This protein binds this small molecule.
Small molecule (SMILES): OC[C@H]1O[C@H](O)[C@H](F)[C@@H](O)[C@@H]1O

Sequence of chain 1.A:
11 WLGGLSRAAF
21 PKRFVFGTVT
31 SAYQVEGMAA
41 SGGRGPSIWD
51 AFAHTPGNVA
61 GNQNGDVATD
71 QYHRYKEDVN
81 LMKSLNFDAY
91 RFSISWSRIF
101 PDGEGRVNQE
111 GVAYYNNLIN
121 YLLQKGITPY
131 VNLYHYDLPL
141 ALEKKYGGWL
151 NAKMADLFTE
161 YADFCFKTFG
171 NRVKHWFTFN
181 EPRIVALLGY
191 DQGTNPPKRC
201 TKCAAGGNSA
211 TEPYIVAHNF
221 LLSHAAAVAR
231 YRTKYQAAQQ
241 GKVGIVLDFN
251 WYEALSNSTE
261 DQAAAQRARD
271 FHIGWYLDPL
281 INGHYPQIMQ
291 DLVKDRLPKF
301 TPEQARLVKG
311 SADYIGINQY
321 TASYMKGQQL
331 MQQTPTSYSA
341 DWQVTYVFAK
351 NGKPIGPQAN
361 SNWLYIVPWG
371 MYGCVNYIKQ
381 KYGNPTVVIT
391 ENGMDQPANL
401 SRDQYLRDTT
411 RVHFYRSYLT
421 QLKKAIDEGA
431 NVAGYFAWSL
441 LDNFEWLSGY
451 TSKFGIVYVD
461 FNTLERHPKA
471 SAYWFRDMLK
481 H

Binding-site contacts:
Ligand atom F2 contacts residue TYR136 of chain 1.A at 3.8 Å.
Ligand atom C1 contacts residue TYR320 of chain 1.A at 3.6 Å (hydrophobic).
Ligand atom O4 contacts residue TRP438 of chain 1.A at 3.1 Å.
Ligand atom C6 contacts residue GLU445 of chain 1.A at 3.4 Å.
Ligand atom C2 contacts residue GOL1 of chain 1.G at 3.6 Å.
Ligand atom C5 contacts residue TYR320 of chain 1.A at 3.2 Å (hydrophobic).
Ligand atom C1 contacts residue GLU391 of chain 1.A at 1.4 Å.
Ligand atom O4 contacts residue GLU445 of chain 1.A at 2.6 Å (salt-bridge).
Ligand atom C6 contacts residue PHE454 of chain 1.A at 3.6 Å (hydrophobic).
Ligand atom C4 contacts residue GLU445 of chain 1.A at 3.6 Å.
Ligand atom F2 contacts residue HIS135 of chain 1.A at 3.1 Å.
Ligand atom C5 contacts residue GLU391 of chain 1.A at 3.0 Å.
Ligand atom O5 contacts residue TYR320 of chain 1.A at 2.9 Å (h-bond).
Ligand atom O3 contacts residue GLN34 of chain 1.A at 2.6 Å (h-bond).
Ligand atom C2 contacts residue GLU181 of chain 1.A at 3.8 Å.
Ligand atom F2 contacts residue GLU391 of chain 1.A at 2.6 Å.
Ligand atom C1 contacts residue GOL1 of chain 1.G at 3.4 Å.
Ligand atom O3 contacts residue TRP438 of chain 1.A at 3.8 Å.
Ligand atom O3 contacts residue HIS135 of chain 1.A at 3.0 Å.
Ligand atom C3 contacts residue TRP438 of chain 1.A at 3.7 Å (hydrophobic).
Ligand atom C2 contacts residue TYR136 of chain 1.A at 3.8 Å (hydrophobic).
Ligand atom C3 contacts residue GLU391 of chain 1.A at 2.9 Å.
Ligand atom C6 contacts residue GOL1 of chain 1.G at 3.8 Å.
Ligand atom O4 contacts residue GLN34 of chain 1.A at 2.9 Å (h-bond).
Ligand atom O6 contacts residue TRP363 of chain 1.A at 3.8 Å.
Ligand atom C1 contacts residue GLU181 of chain 1.A at 3.6 Å.
Ligand atom O5 contacts residue GOL1 of chain 1.G at 3.4 Å (h-bond).
Ligand atom C5 contacts residue TRP438 of chain 1.A at 3.7 Å (hydrophobic).
Ligand atom F2 contacts residue GLU181 of chain 1.A at 3.8 Å.
Ligand atom C4 contacts residue GLU391 of chain 1.A at 3.6 Å.
Ligand atom F2 contacts residue ASN180 of chain 1.A at 3.0 Å.
Ligand atom O6 contacts residue GLU445 of chain 1.A at 2.6 Å (salt-bridge).
Ligand atom C2 contacts residue GLU391 of chain 1.A at 2.3 Å.
Ligand atom O6 contacts residue GOL1 of chain 1.G at 2.6 Å (h-bond).
Ligand atom C3 contacts residue GLN34 of chain 1.A at 3.7 Å.
Ligand atom C6 contacts residue TYR320 of chain 1.A at 3.3 Å (hydrophobic).
Ligand atom O4 contacts residue TRP446 of chain 1.A at 3.8 Å.
Ligand atom C6 contacts residue TRP438 of chain 1.A at 3.9 Å (hydrophobic).
Ligand atom O5 contacts residue GLU391 of chain 1.A at 2.3 Å (salt-bridge).
Ligand atom O3 contacts residue TRP446 of chain 1.A at 2.9 Å (h-bond).